Binding-site contacts:
Ligand atom C10 contacts residue LYS54 of chain 1.A at 3.8 Å.
Ligand atom C8 contacts residue MET94 of chain 1.A at 3.6 Å (hydrophobic).
Ligand atom C7 contacts residue LEU103 of chain 1.A at 4.3 Å (hydrophobic).
Ligand atom C9 contacts residue ALA51 of chain 1.A at 4.2 Å (hydrophobic).
Ligand atom O1 contacts residue ALA51 of chain 1.A at 3.9 Å.
Ligand atom O1 contacts residue GLY93 of chain 1.A at 3.8 Å.
Ligand atom C1 contacts residue ALA51 of chain 1.A at 3.8 Å (hydrophobic).
Ligand atom O2 contacts residue LEU44 of chain 1.A at 3.6 Å.
Ligand atom O2 contacts residue PHE134 of chain 1.A at 4.2 Å.
Ligand atom O1 contacts residue MET94 of chain 1.A at 3.7 Å.
Ligand atom C2 contacts residue THR180 of chain 1.A at 4.0 Å.
Ligand atom C8 contacts residue ILE92 of chain 1.A at 4.0 Å (hydrophobic).
Ligand atom C5 contacts residue THR180 of chain 1.A at 4.3 Å.
Ligand atom C5 contacts residue ASN47 of chain 1.A at 3.4 Å.
Ligand atom O3 contacts residue LYS54 of chain 1.A at 2.8 Å (salt-bridge).
Ligand atom C8 contacts residue ALA51 of chain 1.A at 4.3 Å (hydrophobic).
Ligand atom C3 contacts residue ALA51 of chain 1.A at 4.1 Å (hydrophobic).
Ligand atom C1 contacts residue THR180 of chain 1.A at 3.7 Å.
Ligand atom C9 contacts residue GLY93 of chain 1.A at 4.2 Å.
Ligand atom O1 contacts residue THR180 of chain 1.A at 2.7 Å (h-bond).
Ligand atom C1 contacts residue MET94 of chain 1.A at 3.8 Å (hydrophobic).
Ligand atom C5 contacts residue VAL182 of chain 1.A at 4.2 Å (hydrophobic).
Ligand atom C3 contacts residue ASP89 of chain 1.A at 3.6 Å.
Ligand atom C6 contacts residue ASN47 of chain 1.A at 3.9 Å.
Ligand atom C4 contacts residue ASN47 of chain 1.A at 3.6 Å.
Ligand atom C9 contacts residue LYS54 of chain 1.A at 3.6 Å.
Ligand atom C4 contacts residue SER48 of chain 1.A at 3.9 Å.
Ligand atom C7 contacts residue MET94 of chain 1.A at 3.7 Å (hydrophobic).
Ligand atom C8 contacts residue GLY93 of chain 1.A at 3.5 Å.
Ligand atom N contacts residue ALA51 of chain 1.A at 4.0 Å.
Ligand atom O2 contacts residue ASN47 of chain 1.A at 3.3 Å (h-bond).
Ligand atom O2 contacts residue VAL182 of chain 1.A at 3.7 Å.
Ligand atom C4 contacts residue THR180 of chain 1.A at 3.9 Å.
Ligand atom C3 contacts residue THR180 of chain 1.A at 3.7 Å.
Ligand atom C11 contacts residue LEU103 of chain 1.A at 4.2 Å (hydrophobic).
Ligand atom C3 contacts residue ASN47 of chain 1.A at 4.0 Å.
Ligand atom C4 contacts residue ASP89 of chain 1.A at 3.7 Å.
Ligand atom C9 contacts residue ILE92 of chain 1.A at 3.4 Å (hydrophobic).
Ligand atom N contacts residue MET94 of chain 1.A at 3.9 Å.
Ligand atom C2 contacts residue MET94 of chain 1.A at 4.0 Å (hydrophobic).

Sequence of chain 1.A:
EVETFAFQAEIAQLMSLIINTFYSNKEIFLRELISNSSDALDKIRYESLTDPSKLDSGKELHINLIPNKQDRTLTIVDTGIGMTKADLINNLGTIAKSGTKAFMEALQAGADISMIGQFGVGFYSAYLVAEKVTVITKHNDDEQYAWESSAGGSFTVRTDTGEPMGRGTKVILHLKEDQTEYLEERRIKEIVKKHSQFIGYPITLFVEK

A protein and the small-molecule ligand that binds it are described below.
Small molecule (SMILES): O=C(c1ccc(O)cc1)N1CCOCC1